This protein binds this small molecule.
Small molecule (SMILES): CC(=O)N[C@H]1[C@H](O[C@H]2[C@H](O)[C@@H](NC(C)=O)CO[C@@H]2CO)O[C@H](CO)[C@@H](O)[C@@H]1O

Binding-site contacts:
Ligand atom O5 contacts residue CYS1057 of chain 1.A at 4.2 Å.
Ligand atom C7 contacts residue ASN1109 of chain 1.A at 4.3 Å.
Ligand atom C1 contacts residue ASN1109 of chain 1.A at 3.4 Å.
Ligand atom O7 contacts residue ASN1109 of chain 1.A at 3.4 Å (h-bond).
Ligand atom C2 contacts residue ASN1109 of chain 1.A at 3.8 Å.
Ligand atom N2 contacts residue ASN1109 of chain 1.A at 4.5 Å.
Ligand atom O5 contacts residue ASN1109 of chain 1.A at 3.7 Å.

Sequence of chain 1.A:
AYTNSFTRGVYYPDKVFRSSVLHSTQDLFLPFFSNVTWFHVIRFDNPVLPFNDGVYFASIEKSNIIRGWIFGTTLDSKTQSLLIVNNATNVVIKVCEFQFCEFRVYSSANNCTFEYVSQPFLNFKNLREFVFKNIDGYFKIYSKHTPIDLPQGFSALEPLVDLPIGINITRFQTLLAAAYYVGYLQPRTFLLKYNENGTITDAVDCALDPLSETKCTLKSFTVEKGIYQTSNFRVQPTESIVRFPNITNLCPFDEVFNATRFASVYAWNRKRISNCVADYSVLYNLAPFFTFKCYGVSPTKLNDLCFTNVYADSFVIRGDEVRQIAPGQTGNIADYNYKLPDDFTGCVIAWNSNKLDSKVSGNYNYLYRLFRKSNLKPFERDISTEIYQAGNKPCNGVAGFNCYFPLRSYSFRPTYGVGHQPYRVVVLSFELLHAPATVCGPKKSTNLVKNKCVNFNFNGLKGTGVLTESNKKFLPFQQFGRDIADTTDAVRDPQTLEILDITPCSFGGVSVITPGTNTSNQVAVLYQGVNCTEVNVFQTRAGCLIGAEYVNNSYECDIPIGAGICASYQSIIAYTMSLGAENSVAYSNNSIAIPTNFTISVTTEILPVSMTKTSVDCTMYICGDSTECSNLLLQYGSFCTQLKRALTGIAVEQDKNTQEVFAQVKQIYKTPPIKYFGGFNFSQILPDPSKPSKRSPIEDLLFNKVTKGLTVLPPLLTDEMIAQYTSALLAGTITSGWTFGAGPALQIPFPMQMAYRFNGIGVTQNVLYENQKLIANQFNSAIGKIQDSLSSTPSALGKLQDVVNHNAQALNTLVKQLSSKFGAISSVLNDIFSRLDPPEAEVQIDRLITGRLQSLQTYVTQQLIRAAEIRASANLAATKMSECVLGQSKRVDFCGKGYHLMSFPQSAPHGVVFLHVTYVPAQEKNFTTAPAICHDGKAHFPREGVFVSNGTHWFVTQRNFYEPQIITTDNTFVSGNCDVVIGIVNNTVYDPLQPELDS